Sequence of chain 1.A:
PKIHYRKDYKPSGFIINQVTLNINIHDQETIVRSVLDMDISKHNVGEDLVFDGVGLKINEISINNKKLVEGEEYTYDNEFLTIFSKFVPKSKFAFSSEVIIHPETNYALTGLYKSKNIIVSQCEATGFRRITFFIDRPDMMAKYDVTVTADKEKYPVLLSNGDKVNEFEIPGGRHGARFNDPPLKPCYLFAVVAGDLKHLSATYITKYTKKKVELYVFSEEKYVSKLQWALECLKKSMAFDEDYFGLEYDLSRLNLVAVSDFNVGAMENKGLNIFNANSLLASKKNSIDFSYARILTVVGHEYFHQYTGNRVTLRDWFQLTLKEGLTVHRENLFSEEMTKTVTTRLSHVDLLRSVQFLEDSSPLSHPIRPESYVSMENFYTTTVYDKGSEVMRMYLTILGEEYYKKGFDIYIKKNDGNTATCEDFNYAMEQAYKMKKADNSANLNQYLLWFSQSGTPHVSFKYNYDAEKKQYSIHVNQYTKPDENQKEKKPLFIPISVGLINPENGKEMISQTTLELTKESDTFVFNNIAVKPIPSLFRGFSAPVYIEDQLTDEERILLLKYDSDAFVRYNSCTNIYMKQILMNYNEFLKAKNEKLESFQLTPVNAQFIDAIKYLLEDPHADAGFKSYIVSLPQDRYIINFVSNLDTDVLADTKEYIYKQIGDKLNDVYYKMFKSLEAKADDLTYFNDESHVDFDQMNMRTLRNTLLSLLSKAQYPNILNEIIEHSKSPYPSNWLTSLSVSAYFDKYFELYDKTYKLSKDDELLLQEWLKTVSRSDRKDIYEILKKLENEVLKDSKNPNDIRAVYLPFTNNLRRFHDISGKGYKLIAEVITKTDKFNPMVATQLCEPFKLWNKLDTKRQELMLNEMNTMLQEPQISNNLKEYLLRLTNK

Binding-site contacts:
Ligand atom O1 contacts residue HIS307 of chain 1.A at 3.8 Å.
Ligand atom O3 contacts residue HIS307 of chain 1.A at 3.4 Å.
Ligand atom P contacts residue HIS303 of chain 1.A at 3.9 Å.
Ligand atom N2 contacts residue TYR382 of chain 1.A at 3.6 Å.
Ligand atom C5 contacts residue TYR387 of chain 1.A at 3.5 Å (hydrophobic).
Ligand atom O1 contacts residue HIS303 of chain 1.A at 3.3 Å (h-bond).
Ligand atom C6 contacts residue ZN1 of chain 1.B at 4.0 Å.
Ligand atom C1 contacts residue TYR382 of chain 1.A at 3.7 Å (hydrophobic).
Ligand atom O3 contacts residue GLU270 of chain 1.A at 3.3 Å (salt-bridge).
Ligand atom N1 contacts residue TYR382 of chain 1.A at 3.6 Å.
Ligand atom O3 contacts residue GLU304 of chain 1.A at 2.5 Å (salt-bridge).
Ligand atom C4 contacts residue GLU126 of chain 1.A at 3.7 Å.
Ligand atom N2 contacts residue GLU379 of chain 1.A at 3.5 Å (salt-bridge).
Ligand atom O3 contacts residue HIS303 of chain 1.A at 3.2 Å.
Ligand atom O1 contacts residue ZN1 of chain 1.B at 2.0 Å.
Ligand atom C3 contacts residue TYR382 of chain 1.A at 3.9 Å (hydrophobic).
Ligand atom O2 contacts residue ALA268 of chain 1.A at 3.0 Å (h-bond).
Ligand atom O1 contacts residue TYR387 of chain 1.A at 2.6 Å (h-bond).
Ligand atom N4 contacts residue GLU326 of chain 1.A at 3.2 Å (salt-bridge).
Ligand atom P contacts residue ZN1 of chain 1.B at 2.9 Å.
Ligand atom P contacts residue ALA268 of chain 1.A at 3.5 Å.
Ligand atom P contacts residue TYR387 of chain 1.A at 3.7 Å.
Ligand atom N4 contacts residue GLU270 of chain 1.A at 2.8 Å (salt-bridge).
Ligand atom C5 contacts residue GLU126 of chain 1.A at 4.0 Å.
Ligand atom C6 contacts residue GLU270 of chain 1.A at 3.6 Å.
Ligand atom C4 contacts residue MET269 of chain 1.A at 3.8 Å (hydrophobic).
Ligand atom N4 contacts residue LYS325 of chain 1.A at 3.6 Å.
Ligand atom N4 contacts residue GLU126 of chain 1.A at 2.8 Å (salt-bridge).
Ligand atom C6 contacts residue ALA268 of chain 1.A at 3.4 Å (hydrophobic).
Ligand atom P contacts residue GLU304 of chain 1.A at 3.8 Å.
Ligand atom N1 contacts residue GLU379 of chain 1.A at 3.3 Å.
Ligand atom O3 contacts residue ZN1 of chain 1.B at 2.6 Å.
Ligand atom N4 contacts residue MET269 of chain 1.A at 3.9 Å.
Ligand atom C2 contacts residue TYR382 of chain 1.A at 3.8 Å (hydrophobic).
Ligand atom C6 contacts residue MET269 of chain 1.A at 4.0 Å (hydrophobic).
Ligand atom C3 contacts residue GLU126 of chain 1.A at 3.9 Å.
Ligand atom O1 contacts residue GLU326 of chain 1.A at 2.9 Å (salt-bridge).
Ligand atom C6 contacts residue GLU126 of chain 1.A at 3.7 Å.
Ligand atom O3 contacts residue ALA268 of chain 1.A at 3.8 Å.
Ligand atom N4 contacts residue ZN1 of chain 1.B at 3.7 Å.

The protein below binds the small molecule below.
Small molecule (SMILES): [H]/N=C(\N)NCCCC[C@H](N)P(=O)(O)O